Sequence of chain 1.B:
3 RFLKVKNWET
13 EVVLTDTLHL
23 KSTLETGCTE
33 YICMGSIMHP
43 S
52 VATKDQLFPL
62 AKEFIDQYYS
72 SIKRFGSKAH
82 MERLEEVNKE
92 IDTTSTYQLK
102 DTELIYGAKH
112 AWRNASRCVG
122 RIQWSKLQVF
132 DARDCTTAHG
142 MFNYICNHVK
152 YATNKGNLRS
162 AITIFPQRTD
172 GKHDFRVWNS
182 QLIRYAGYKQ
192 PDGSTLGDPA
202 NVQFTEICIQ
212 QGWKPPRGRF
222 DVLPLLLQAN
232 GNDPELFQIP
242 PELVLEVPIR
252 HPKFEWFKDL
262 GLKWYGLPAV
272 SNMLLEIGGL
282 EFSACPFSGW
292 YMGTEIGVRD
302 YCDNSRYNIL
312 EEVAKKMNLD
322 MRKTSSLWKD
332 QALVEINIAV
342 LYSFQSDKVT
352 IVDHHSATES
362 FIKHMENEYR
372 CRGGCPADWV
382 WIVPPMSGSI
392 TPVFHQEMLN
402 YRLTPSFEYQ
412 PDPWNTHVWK

Binding-site contacts:
Ligand atom C02 contacts residue GLU296 of chain 1.B at 3.4 Å.
Ligand atom C20 contacts residue TRP382 of chain 1.B at 3.8 Å (hydrophobic).
Ligand atom C16 contacts residue HEM1 of chain 1.I at 3.5 Å.
Ligand atom C03 contacts residue HEM1 of chain 1.I at 3.3 Å.
Ligand atom N23 contacts residue MET40 of chain 1.B at 3.6 Å.
Ligand atom C24 contacts residue MET40 of chain 1.B at 3.7 Å (hydrophobic).
Ligand atom C02 contacts residue TRP291 of chain 1.B at 3.8 Å (hydrophobic).
Ligand atom N02 contacts residue TYR292 of chain 1.B at 3.6 Å.
Ligand atom C12 contacts residue HEM1 of chain 1.I at 2.9 Å.
Ligand atom C06 contacts residue HEM1 of chain 1.I at 3.6 Å.
Ligand atom N02 contacts residue HEM1 of chain 1.I at 3.5 Å.
Ligand atom N18 contacts residue ASN273 of chain 1.B at 3.0 Å (h-bond).
Ligand atom C13 contacts residue HEM1 of chain 1.I at 3.2 Å.
Ligand atom C22 contacts residue MET40 of chain 1.B at 3.7 Å (hydrophobic).
Ligand atom C13 contacts residue TRP382 of chain 1.B at 3.6 Å (hydrophobic).
Ligand atom C09 contacts residue HEM1 of chain 1.I at 3.5 Å.
Ligand atom N02 contacts residue PRO269 of chain 1.B at 3.8 Å.
Ligand atom N02 contacts residue TRP291 of chain 1.B at 2.7 Å (h-bond).
Ligand atom C25 contacts residue MET40 of chain 1.B at 3.7 Å (hydrophobic).
Ligand atom C17 contacts residue HEM1 of chain 1.I at 3.2 Å.
Ligand atom N01 contacts residue HEM1 of chain 1.I at 3.8 Å.
Ligand atom S21 contacts residue HIS41 of chain 1.B at 3.5 Å (h-bond).
Ligand atom S21 contacts residue MET40 of chain 1.B at 3.7 Å.
Ligand atom S21 contacts residue TRP10 of chain 1.A at 3.7 Å.
Ligand atom N01 contacts residue GLU296 of chain 1.B at 2.6 Å (salt-bridge).
Ligand atom C02 contacts residue HEM1 of chain 1.I at 3.6 Å.
Ligand atom C15 contacts residue HEM1 of chain 1.I at 3.0 Å.
Ligand atom C14 contacts residue HEM1 of chain 1.I at 3.1 Å.
Ligand atom C08 contacts residue VAL271 of chain 1.B at 3.6 Å (hydrophobic).
Ligand atom C07 contacts residue VAL271 of chain 1.B at 3.2 Å (hydrophobic).
Ligand atom O19 contacts residue HEM1 of chain 1.I at 3.4 Å (h-bond).
Ligand atom C09 contacts residue GLU296 of chain 1.B at 3.6 Å.
Ligand atom C11 contacts residue HEM1 of chain 1.I at 3.7 Å.
Ligand atom C22 contacts residue TRP10 of chain 1.A at 3.6 Å (hydrophobic).
Ligand atom N02 contacts residue GLU296 of chain 1.B at 2.6 Å (salt-bridge).
Ligand atom C10 contacts residue GLU296 of chain 1.B at 3.5 Å.
Ligand atom C04 contacts residue HEM1 of chain 1.I at 3.6 Å.
Ligand atom C06 contacts residue VAL271 of chain 1.B at 3.6 Å (hydrophobic).
Ligand atom C4A contacts residue HEM1 of chain 1.I at 3.2 Å.
Ligand atom C16 contacts residue VAL271 of chain 1.B at 3.6 Å (hydrophobic).

Sequence of chain 1.A:
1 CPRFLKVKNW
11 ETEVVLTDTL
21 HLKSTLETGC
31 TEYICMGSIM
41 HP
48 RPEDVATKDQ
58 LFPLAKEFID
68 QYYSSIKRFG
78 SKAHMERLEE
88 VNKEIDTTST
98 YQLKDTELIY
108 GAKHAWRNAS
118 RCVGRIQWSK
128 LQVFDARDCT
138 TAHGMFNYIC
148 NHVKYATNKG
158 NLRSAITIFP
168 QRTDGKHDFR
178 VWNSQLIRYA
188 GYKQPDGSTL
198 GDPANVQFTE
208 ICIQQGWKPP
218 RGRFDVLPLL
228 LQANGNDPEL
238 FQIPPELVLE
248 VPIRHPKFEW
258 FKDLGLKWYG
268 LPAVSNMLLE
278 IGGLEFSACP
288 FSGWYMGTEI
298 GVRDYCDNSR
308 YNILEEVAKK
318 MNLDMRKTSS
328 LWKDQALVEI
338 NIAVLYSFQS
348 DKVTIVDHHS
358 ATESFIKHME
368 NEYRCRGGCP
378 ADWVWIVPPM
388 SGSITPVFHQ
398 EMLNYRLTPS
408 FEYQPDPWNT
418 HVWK

The small molecule below binds the protein below.
Small molecule (SMILES): Cc1cc(N)nc2cc(-c3ccc(OCc4cscn4)c(CN)c3)ccc12